Binding-site contacts:
Ligand atom C4 contacts residue PHE240 of chain 3.B at 4.3 Å (hydrophobic).
Ligand atom C4 contacts residue ASN341 of chain 3.B at 3.4 Å.
Ligand atom O3 contacts residue ARG237 of chain 3.B at 2.8 Å (salt-bridge).
Ligand atom O3 contacts residue ASN289 of chain 3.B at 4.1 Å.
Ligand atom O6 contacts residue PHE240 of chain 3.B at 3.3 Å.
Ligand atom C6 contacts residue PHE240 of chain 3.B at 4.3 Å (hydrophobic).
Ligand atom C3 contacts residue ASN289 of chain 3.B at 3.7 Å.
Ligand atom O3P contacts residue SER291 of chain 3.B at 3.8 Å.
Ligand atom C6 contacts residue PHE343 of chain 3.B at 3.6 Å (hydrophobic).
Ligand atom P contacts residue SER291 of chain 3.B at 4.4 Å.
Ligand atom C2 contacts residue SER291 of chain 3.B at 4.4 Å.
Ligand atom C5 contacts residue PHE240 of chain 3.B at 4.2 Å (hydrophobic).
Ligand atom C6 contacts residue ASN244 of chain 3.B at 4.0 Å.
Ligand atom C4 contacts residue ARG237 of chain 3.B at 4.1 Å.
Ligand atom O2 contacts residue SER291 of chain 3.B at 3.9 Å.
Ligand atom C4 contacts residue ASN289 of chain 3.B at 3.9 Å.
Ligand atom O4 contacts residue PHE343 of chain 3.B at 4.1 Å.
Ligand atom C2 contacts residue PHE240 of chain 3.B at 3.7 Å (hydrophobic).
Ligand atom O6 contacts residue PHE343 of chain 3.B at 4.3 Å.
Ligand atom O5 contacts residue PHE240 of chain 3.B at 3.5 Å.
Ligand atom C2 contacts residue ARG237 of chain 3.B at 3.9 Å.
Ligand atom O4 contacts residue ASN244 of chain 3.B at 3.9 Å.
Ligand atom O1 contacts residue ASN289 of chain 3.B at 3.9 Å.
Ligand atom O3 contacts residue SER291 of chain 3.B at 4.2 Å.
Ligand atom O6 contacts residue ASN244 of chain 3.B at 3.9 Å.
Ligand atom O4 contacts residue ASN341 of chain 3.B at 2.9 Å (h-bond).
Ligand atom O2 contacts residue ARG237 of chain 3.B at 3.7 Å.
Ligand atom C3 contacts residue ASN341 of chain 3.B at 3.9 Å.
Ligand atom C6 contacts residue ASN289 of chain 3.B at 4.3 Å.
Ligand atom O4 contacts residue ASN289 of chain 3.B at 3.1 Å.
Ligand atom C3 contacts residue ARG237 of chain 3.B at 3.8 Å.
Ligand atom O3 contacts residue ASN341 of chain 3.B at 3.3 Å (h-bond).
Ligand atom C5 contacts residue ASN289 of chain 3.B at 3.8 Å.
Ligand atom O3P contacts residue ASN289 of chain 3.B at 3.5 Å (h-bond).
Ligand atom C3 contacts residue SER291 of chain 3.B at 3.9 Å.
Ligand atom O3 contacts residue ALA292 of chain 3.B at 3.6 Å.
Ligand atom P contacts residue ASN289 of chain 3.B at 4.4 Å.
Ligand atom C1 contacts residue PHE240 of chain 3.B at 3.8 Å (hydrophobic).
Ligand atom C4 contacts residue ASN244 of chain 3.B at 3.9 Å.
Ligand atom O1 contacts residue SER291 of chain 3.B at 3.8 Å.

A protein and the small-molecule ligand that binds it are described below.
Small molecule (SMILES): O=P(O)(O)O[C@H]1O[C@H](CO)[C@@H](O)[C@H](O)[C@H]1O

Sequence of chain 3.B:
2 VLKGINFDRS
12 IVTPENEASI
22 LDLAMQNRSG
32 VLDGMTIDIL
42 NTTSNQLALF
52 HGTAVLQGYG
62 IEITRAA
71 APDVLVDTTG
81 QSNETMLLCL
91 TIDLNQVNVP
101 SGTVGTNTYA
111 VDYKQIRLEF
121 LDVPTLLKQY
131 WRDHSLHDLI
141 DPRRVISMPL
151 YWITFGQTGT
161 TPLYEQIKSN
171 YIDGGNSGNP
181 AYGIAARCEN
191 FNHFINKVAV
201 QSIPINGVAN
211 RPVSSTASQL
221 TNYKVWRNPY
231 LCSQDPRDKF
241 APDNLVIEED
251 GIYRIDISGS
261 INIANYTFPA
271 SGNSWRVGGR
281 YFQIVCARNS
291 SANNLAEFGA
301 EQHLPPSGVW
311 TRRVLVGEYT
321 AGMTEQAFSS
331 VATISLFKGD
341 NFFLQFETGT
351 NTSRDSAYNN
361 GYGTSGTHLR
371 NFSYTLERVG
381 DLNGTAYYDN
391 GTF